Binding-site contacts:
Ligand atom C26 contacts residue VAL26 of chain 2.A at 3.8 Å (hydrophobic).
Ligand atom O4 contacts residue LEU24 of chain 2.A at 3.6 Å.
Ligand atom C8 contacts residue GLU96 of chain 2.A at 3.7 Å.
Ligand atom C8 contacts residue VAL98 of chain 2.A at 3.8 Å (hydrophobic).
Ligand atom C26 contacts residue GLY25 of chain 2.A at 3.7 Å.
Ligand atom C13 contacts residue ALA158 of chain 2.A at 3.5 Å (hydrophobic).
Ligand atom O5 contacts residue VAL98 of chain 2.A at 2.7 Å (h-bond).
Ligand atom N4 contacts residue GLU102 of chain 2.A at 3.5 Å.
Ligand atom N1 contacts residue GLU96 of chain 2.A at 2.7 Å (salt-bridge).
Ligand atom O4 contacts residue GLY25 of chain 2.A at 3.2 Å.
Ligand atom N1 contacts residue ILE79 of chain 2.A at 3.6 Å.
Ligand atom C4 contacts residue TYR97 of chain 2.A at 3.5 Å (hydrophobic).
Ligand atom C6 contacts residue LEU148 of chain 2.A at 3.5 Å (hydrophobic).
Ligand atom C14 contacts residue ALA158 of chain 2.A at 3.3 Å (hydrophobic).
Ligand atom C28 contacts residue ASN146 of chain 2.A at 3.8 Å.
Ligand atom O5 contacts residue TYR97 of chain 2.A at 3.0 Å.
Ligand atom C16 contacts residue VAL32 of chain 2.A at 3.7 Å (hydrophobic).
Ligand atom C10 contacts residue LEU148 of chain 2.A at 3.6 Å (hydrophobic).
Ligand atom C20 contacts residue LEU24 of chain 2.A at 3.7 Å (hydrophobic).
Ligand atom N1 contacts residue ALA45 of chain 2.A at 3.2 Å.
Ligand atom C4 contacts residue VAL98 of chain 2.A at 3.2 Å (hydrophobic).
Ligand atom C15 contacts residue ASP159 of chain 2.A at 3.3 Å.
Ligand atom C26 contacts residue GLY27 of chain 2.A at 3.1 Å.
Ligand atom C9 contacts residue ILE79 of chain 2.A at 3.8 Å (hydrophobic).
Ligand atom N3 contacts residue LEU24 of chain 2.A at 3.8 Å.
Ligand atom N4 contacts residue GLU145 of chain 2.A at 2.8 Å (salt-bridge).
Ligand atom O5 contacts residue GLU96 of chain 2.A at 3.8 Å.
Ligand atom C17 contacts residue VAL32 of chain 2.A at 3.6 Å (hydrophobic).
Ligand atom C7 contacts residue LEU148 of chain 2.A at 3.3 Å (hydrophobic).
Ligand atom C9 contacts residue GLU96 of chain 2.A at 3.8 Å.
Ligand atom C27 contacts residue ASN146 of chain 2.A at 3.3 Å.
Ligand atom C8 contacts residue LEU148 of chain 2.A at 3.8 Å (hydrophobic).
Ligand atom C28 contacts residue GLU145 of chain 2.A at 3.0 Å.
Ligand atom C3 contacts residue TYR97 of chain 2.A at 3.6 Å (hydrophobic).
Ligand atom C27 contacts residue GLU145 of chain 2.A at 3.8 Å.
Ligand atom C25 contacts residue LEU24 of chain 2.A at 3.3 Å (hydrophobic).
Ligand atom C16 contacts residue ASP159 of chain 2.A at 3.3 Å.
Ligand atom C8 contacts residue ALA45 of chain 2.A at 3.5 Å (hydrophobic).
Ligand atom C3 contacts residue VAL98 of chain 2.A at 3.5 Å (hydrophobic).
Ligand atom C9 contacts residue ALA45 of chain 2.A at 3.4 Å (hydrophobic).

Sequence of chain 2.A:
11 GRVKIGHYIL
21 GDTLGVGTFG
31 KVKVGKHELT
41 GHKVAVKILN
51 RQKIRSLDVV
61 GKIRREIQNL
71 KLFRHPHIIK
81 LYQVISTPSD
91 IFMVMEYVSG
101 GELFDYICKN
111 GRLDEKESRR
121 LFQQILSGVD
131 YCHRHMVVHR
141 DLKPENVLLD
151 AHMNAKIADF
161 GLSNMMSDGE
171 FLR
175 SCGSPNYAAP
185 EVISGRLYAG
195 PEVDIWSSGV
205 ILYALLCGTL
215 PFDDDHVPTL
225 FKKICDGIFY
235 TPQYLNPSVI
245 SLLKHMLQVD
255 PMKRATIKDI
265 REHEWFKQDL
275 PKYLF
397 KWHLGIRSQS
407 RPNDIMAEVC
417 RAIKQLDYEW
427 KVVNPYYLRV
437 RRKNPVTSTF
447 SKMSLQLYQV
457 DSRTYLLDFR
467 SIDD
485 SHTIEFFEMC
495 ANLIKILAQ

The protein below binds the small molecule below.
Small molecule (SMILES): CN[C@@H]1C[C@H]2O[C@@](C)([C@@H]1OC)n1c3ccccc3c3c4c(c5c6ccccc6n2c5c31)C(=O)NC4